Binding-site contacts:
Ligand atom C19 contacts residue ARG48 of chain 1.B at 3.5 Å.
Ligand atom O5 contacts residue GLN74 of chain 1.B at 3.3 Å (h-bond).
Ligand atom C3 contacts residue ALA331 of chain 1.B at 3.8 Å (hydrophobic).
Ligand atom C15 contacts residue SER73 of chain 1.B at 3.6 Å.
Ligand atom O5 contacts residue ALA75 of chain 1.B at 2.9 Å (h-bond).
Ligand atom C1 contacts residue PHE88 of chain 1.B at 3.7 Å (hydrophobic).
Ligand atom C7 contacts residue LEU438 of chain 1.B at 3.8 Å (hydrophobic).
Ligand atom C22 contacts residue ARG48 of chain 1.B at 3.8 Å.
Ligand atom C6 contacts residue LEU76 of chain 1.B at 3.8 Å (hydrophobic).
Ligand atom C22 contacts residue LEU21 of chain 1.B at 3.4 Å (hydrophobic).
Ligand atom C18 contacts residue ARG48 of chain 1.B at 3.8 Å.
Ligand atom C1 contacts residue ALA331 of chain 1.B at 3.2 Å (hydrophobic).
Ligand atom C11 contacts residue VAL27 of chain 1.B at 3.6 Å (hydrophobic).
Ligand atom O2 contacts residue SER73 of chain 1.B at 3.6 Å (h-bond).
Ligand atom C6 contacts residue ALA331 of chain 1.B at 3.6 Å (hydrophobic).
Ligand atom C15 contacts residue GLN74 of chain 1.B at 3.5 Å.
Ligand atom C3 contacts residue ALA329 of chain 1.B at 3.8 Å (hydrophobic).
Ligand atom O3 contacts residue MET355 of chain 1.B at 3.8 Å.
Ligand atom O1 contacts residue ALA75 of chain 1.B at 3.6 Å.
Ligand atom C14 contacts residue TYR52 of chain 1.B at 3.7 Å (hydrophobic).
Ligand atom C2 contacts residue ALA331 of chain 1.B at 3.3 Å (hydrophobic).
Ligand atom C15 contacts residue ARG48 of chain 1.B at 3.8 Å.
Ligand atom C16 contacts residue TYR52 of chain 1.B at 3.5 Å (hydrophobic).
Ligand atom C19 contacts residue PHE43 of chain 1.B at 3.7 Å (hydrophobic).
Ligand atom C20 contacts residue ARG48 of chain 1.B at 3.3 Å.
Ligand atom C17 contacts residue LEU21 of chain 1.B at 3.5 Å (hydrophobic).
Ligand atom O3 contacts residue TYR52 of chain 1.B at 2.6 Å (h-bond).
Ligand atom O5 contacts residue SER73 of chain 1.B at 3.6 Å.
Ligand atom O5 contacts residue LEU189 of chain 1.B at 3.7 Å.
Ligand atom C18 contacts residue TYR52 of chain 1.B at 3.5 Å (hydrophobic).
Ligand atom O2 contacts residue MET355 of chain 1.B at 3.8 Å.
Ligand atom C7 contacts residue ALA75 of chain 1.B at 3.6 Å (hydrophobic).
Ligand atom C21 contacts residue ARG48 of chain 1.B at 3.5 Å.
Ligand atom C1 contacts residue HEM1 of chain 1.K at 3.5 Å.
Ligand atom C13 contacts residue TYR52 of chain 1.B at 3.7 Å (hydrophobic).
Ligand atom O4 contacts residue SER73 of chain 1.B at 3.5 Å.
Ligand atom C9 contacts residue MET186 of chain 1.B at 3.5 Å (hydrophobic).
Ligand atom O4 contacts residue ARG48 of chain 1.B at 2.6 Å (salt-bridge).
Ligand atom C4 contacts residue LEU438 of chain 1.B at 3.5 Å (hydrophobic).
Ligand atom O4 contacts residue GLN74 of chain 1.B at 2.9 Å (h-bond).

The small molecule below binds the protein below.
Small molecule (SMILES): O=C(O)[C@H](Cc1ccccc1)NC(=O)[C@@H]1CCCN1C(=O)OCc1ccccc1

Sequence of chain 1.B:
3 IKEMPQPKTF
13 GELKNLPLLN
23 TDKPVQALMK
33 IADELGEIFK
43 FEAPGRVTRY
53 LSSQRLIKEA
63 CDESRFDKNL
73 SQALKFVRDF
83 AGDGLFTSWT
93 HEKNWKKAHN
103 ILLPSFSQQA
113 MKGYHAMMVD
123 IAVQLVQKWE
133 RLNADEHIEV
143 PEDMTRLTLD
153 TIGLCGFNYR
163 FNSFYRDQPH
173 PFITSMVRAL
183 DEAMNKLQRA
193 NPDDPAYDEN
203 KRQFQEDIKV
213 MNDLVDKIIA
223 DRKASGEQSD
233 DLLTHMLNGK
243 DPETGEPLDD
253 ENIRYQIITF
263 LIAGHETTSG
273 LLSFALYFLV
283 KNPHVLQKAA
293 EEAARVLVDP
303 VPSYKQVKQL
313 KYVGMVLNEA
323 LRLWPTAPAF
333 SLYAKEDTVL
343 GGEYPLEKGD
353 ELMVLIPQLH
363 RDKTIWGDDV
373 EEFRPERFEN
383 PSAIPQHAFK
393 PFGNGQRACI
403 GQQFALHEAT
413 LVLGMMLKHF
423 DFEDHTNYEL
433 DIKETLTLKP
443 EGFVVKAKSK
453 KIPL